Sequence of chain 1.A:
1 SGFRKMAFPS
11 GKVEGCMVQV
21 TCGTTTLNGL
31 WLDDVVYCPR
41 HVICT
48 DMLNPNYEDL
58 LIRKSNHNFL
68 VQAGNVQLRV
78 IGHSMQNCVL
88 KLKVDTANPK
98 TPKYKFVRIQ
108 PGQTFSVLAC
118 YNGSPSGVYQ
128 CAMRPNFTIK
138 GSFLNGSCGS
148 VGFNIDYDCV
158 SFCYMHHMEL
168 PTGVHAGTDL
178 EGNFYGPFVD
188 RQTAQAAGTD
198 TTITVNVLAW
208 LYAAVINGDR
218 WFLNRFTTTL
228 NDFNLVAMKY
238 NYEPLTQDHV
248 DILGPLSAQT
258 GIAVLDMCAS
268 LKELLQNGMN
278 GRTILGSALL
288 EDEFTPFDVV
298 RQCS

Sequence of chain 2.A:
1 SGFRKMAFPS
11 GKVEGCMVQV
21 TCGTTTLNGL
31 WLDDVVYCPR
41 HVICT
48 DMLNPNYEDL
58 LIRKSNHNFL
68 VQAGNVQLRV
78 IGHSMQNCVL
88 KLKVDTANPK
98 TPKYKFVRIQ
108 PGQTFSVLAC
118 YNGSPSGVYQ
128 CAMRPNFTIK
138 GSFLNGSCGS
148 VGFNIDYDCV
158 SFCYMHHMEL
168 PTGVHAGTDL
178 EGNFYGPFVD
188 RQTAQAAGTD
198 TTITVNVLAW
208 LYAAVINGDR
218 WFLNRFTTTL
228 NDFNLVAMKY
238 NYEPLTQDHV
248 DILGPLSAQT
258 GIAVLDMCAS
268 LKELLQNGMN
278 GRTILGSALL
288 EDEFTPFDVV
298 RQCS

The small molecule below binds the protein below.
Small molecule (SMILES): O=C(N[C@H](Cc1ccccc1)[C@H](O)C(=O)NCc1nccs1)c1ccccc1

Binding-site contacts:
Ligand atom O22 contacts residue GLY143 of chain 1.A at 3.0 Å (h-bond).
Ligand atom C20 contacts residue LEU141 of chain 1.A at 3.7 Å (hydrophobic).
Ligand atom N18 contacts residue LEU141 of chain 1.A at 3.8 Å.
Ligand atom N18 contacts residue PHE140 of chain 1.A at 3.6 Å.
Ligand atom C05 contacts residue CYS145 of chain 1.A at 3.1 Å (hydrophobic).
Ligand atom C19 contacts residue PHE140 of chain 1.A at 3.4 Å (hydrophobic).
Ligand atom C14 contacts residue HIS164 of chain 1.A at 3.9 Å.
Ligand atom C19 contacts residue LEU141 of chain 1.A at 3.6 Å (hydrophobic).
Ligand atom C28 contacts residue ASN142 of chain 1.A at 3.2 Å.
Ligand atom O01 contacts residue ASN142 of chain 1.A at 3.6 Å.
Ligand atom C12 contacts residue CYS145 of chain 1.A at 1.8 Å (hydrophobic).
Ligand atom C24 contacts residue ASN142 of chain 1.A at 3.7 Å.
Ligand atom O01 contacts residue GLY143 of chain 1.A at 3.2 Å (h-bond).
Ligand atom C26 contacts residue ASN142 of chain 1.A at 3.7 Å.
Ligand atom C17 contacts residue SER144 of chain 1.A at 3.7 Å.
Ligand atom C25 contacts residue ASN142 of chain 1.A at 3.9 Å.
Ligand atom C14 contacts residue CYS145 of chain 1.A at 2.5 Å (hydrophobic).
Ligand atom C11 contacts residue THR26 of chain 1.A at 3.1 Å.
Ligand atom N18 contacts residue GLU166 of chain 1.A at 3.8 Å.
Ligand atom C27 contacts residue ASN142 of chain 1.A at 3.4 Å.
Ligand atom C17 contacts residue HIS163 of chain 1.A at 3.7 Å.
Ligand atom N18 contacts residue HIS163 of chain 1.A at 3.3 Å (h-bond).
Ligand atom C23 contacts residue ASN142 of chain 1.A at 3.4 Å.
Ligand atom C06 contacts residue THR25 of chain 1.A at 3.8 Å.
Ligand atom O13 contacts residue HIS164 of chain 1.A at 3.3 Å (h-bond).
Ligand atom O22 contacts residue CYS145 of chain 1.A at 2.9 Å (h-bond).
Ligand atom N15 contacts residue CYS145 of chain 1.A at 3.1 Å.
Ligand atom N15 contacts residue HIS164 of chain 1.A at 2.7 Å (h-bond).
Ligand atom O13 contacts residue CYS145 of chain 1.A at 2.7 Å (h-bond).
Ligand atom C16 contacts residue HIS164 of chain 1.A at 3.3 Å.
Ligand atom N18 contacts residue SER144 of chain 1.A at 3.4 Å (h-bond).
Ligand atom C10 contacts residue THR26 of chain 1.A at 3.5 Å.
Ligand atom C12 contacts residue HIS41 of chain 1.A at 3.4 Å.
Ligand atom O22 contacts residue SER144 of chain 1.A at 3.2 Å (h-bond).
Ligand atom C16 contacts residue HIS163 of chain 1.A at 3.2 Å.
Ligand atom C19 contacts residue GLU166 of chain 1.A at 3.4 Å.
Ligand atom C20 contacts residue ASN142 of chain 1.A at 3.5 Å.
Ligand atom C16 contacts residue SER144 of chain 1.A at 3.6 Å.
Ligand atom C04 contacts residue CYS145 of chain 1.A at 2.7 Å (hydrophobic).
Ligand atom O13 contacts residue HIS41 of chain 1.A at 2.5 Å (h-bond).